Binding-site contacts:
Ligand atom C4 contacts residue ASN203 of chain 1.A at 4.3 Å.
Ligand atom O5 contacts residue THR205 of chain 1.A at 3.5 Å (h-bond).
Ligand atom O7 contacts residue THR205 of chain 1.A at 4.0 Å.
Ligand atom C6 contacts residue GLU206 of chain 1.A at 3.4 Å.
Ligand atom N2 contacts residue ASN203 of chain 1.A at 2.9 Å (h-bond).
Ligand atom C6 contacts residue THR205 of chain 1.A at 3.9 Å.
Ligand atom C5 contacts residue THR205 of chain 1.A at 3.5 Å.
Ligand atom C5 contacts residue ASN203 of chain 1.A at 3.6 Å.
Ligand atom O7 contacts residue LYS241 of chain 1.A at 4.2 Å.
Ligand atom C7 contacts residue ASN203 of chain 1.A at 3.3 Å.
Ligand atom C2 contacts residue ASN203 of chain 1.A at 2.5 Å.
Ligand atom C8 contacts residue GLU206 of chain 1.A at 4.2 Å.
Ligand atom C7 contacts residue ILE168 of chain 1.A at 3.6 Å (hydrophobic).
Ligand atom C1 contacts residue ILE168 of chain 1.A at 4.1 Å (hydrophobic).
Ligand atom C8 contacts residue THR162 of chain 1.A at 4.3 Å.
Ligand atom C1 contacts residue THR205 of chain 1.A at 3.3 Å.
Ligand atom O7 contacts residue ASN203 of chain 1.A at 3.2 Å (h-bond).
Ligand atom C1 contacts residue ASN203 of chain 1.A at 1.4 Å.
Ligand atom O6 contacts residue GLU206 of chain 1.A at 3.3 Å (salt-bridge).
Ligand atom O5 contacts residue ASN203 of chain 1.A at 2.4 Å (h-bond).
Ligand atom C8 contacts residue ASN203 of chain 1.A at 4.5 Å.
Ligand atom O7 contacts residue ILE168 of chain 1.A at 4.2 Å.
Ligand atom C8 contacts residue ILE168 of chain 1.A at 3.6 Å (hydrophobic).
Ligand atom C3 contacts residue ASN203 of chain 1.A at 3.9 Å.
Ligand atom O7 contacts residue GLN201 of chain 1.A at 4.0 Å.
Ligand atom N2 contacts residue ILE168 of chain 1.A at 3.8 Å.

Sequence of chain 1.A:
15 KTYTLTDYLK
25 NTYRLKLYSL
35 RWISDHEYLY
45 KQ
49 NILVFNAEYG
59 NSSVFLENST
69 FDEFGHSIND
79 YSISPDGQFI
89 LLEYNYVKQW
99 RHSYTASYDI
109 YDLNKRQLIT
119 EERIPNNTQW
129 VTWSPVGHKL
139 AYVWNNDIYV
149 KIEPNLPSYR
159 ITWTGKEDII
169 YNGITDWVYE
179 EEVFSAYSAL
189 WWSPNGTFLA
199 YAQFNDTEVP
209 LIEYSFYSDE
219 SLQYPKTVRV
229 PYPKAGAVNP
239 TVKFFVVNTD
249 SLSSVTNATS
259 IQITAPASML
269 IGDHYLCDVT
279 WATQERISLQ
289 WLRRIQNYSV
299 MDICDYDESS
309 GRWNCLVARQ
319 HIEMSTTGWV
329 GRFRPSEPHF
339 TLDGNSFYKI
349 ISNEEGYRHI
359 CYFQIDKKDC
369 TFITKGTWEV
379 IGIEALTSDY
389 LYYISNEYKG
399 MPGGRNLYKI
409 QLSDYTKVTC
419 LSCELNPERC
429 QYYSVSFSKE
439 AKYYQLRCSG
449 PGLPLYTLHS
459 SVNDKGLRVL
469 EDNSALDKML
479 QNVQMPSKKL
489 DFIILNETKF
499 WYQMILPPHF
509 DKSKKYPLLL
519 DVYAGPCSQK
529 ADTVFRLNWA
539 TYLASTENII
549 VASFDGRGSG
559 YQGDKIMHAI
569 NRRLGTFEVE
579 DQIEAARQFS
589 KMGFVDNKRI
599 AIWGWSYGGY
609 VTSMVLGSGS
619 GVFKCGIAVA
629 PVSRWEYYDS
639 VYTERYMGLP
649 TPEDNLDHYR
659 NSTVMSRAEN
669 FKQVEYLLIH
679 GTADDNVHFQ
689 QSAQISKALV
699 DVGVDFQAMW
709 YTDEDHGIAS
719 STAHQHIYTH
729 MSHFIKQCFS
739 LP

A small-molecule ligand and the protein it binds are described below.
Small molecule (SMILES): CC(=O)N[C@H]1[C@H](O[C@H]2[C@H](O)[C@@H](NC(C)=O)CO[C@@H]2CO)O[C@H](CO)[C@@H](O)[C@@H]1O